Sequence of chain 1.C:
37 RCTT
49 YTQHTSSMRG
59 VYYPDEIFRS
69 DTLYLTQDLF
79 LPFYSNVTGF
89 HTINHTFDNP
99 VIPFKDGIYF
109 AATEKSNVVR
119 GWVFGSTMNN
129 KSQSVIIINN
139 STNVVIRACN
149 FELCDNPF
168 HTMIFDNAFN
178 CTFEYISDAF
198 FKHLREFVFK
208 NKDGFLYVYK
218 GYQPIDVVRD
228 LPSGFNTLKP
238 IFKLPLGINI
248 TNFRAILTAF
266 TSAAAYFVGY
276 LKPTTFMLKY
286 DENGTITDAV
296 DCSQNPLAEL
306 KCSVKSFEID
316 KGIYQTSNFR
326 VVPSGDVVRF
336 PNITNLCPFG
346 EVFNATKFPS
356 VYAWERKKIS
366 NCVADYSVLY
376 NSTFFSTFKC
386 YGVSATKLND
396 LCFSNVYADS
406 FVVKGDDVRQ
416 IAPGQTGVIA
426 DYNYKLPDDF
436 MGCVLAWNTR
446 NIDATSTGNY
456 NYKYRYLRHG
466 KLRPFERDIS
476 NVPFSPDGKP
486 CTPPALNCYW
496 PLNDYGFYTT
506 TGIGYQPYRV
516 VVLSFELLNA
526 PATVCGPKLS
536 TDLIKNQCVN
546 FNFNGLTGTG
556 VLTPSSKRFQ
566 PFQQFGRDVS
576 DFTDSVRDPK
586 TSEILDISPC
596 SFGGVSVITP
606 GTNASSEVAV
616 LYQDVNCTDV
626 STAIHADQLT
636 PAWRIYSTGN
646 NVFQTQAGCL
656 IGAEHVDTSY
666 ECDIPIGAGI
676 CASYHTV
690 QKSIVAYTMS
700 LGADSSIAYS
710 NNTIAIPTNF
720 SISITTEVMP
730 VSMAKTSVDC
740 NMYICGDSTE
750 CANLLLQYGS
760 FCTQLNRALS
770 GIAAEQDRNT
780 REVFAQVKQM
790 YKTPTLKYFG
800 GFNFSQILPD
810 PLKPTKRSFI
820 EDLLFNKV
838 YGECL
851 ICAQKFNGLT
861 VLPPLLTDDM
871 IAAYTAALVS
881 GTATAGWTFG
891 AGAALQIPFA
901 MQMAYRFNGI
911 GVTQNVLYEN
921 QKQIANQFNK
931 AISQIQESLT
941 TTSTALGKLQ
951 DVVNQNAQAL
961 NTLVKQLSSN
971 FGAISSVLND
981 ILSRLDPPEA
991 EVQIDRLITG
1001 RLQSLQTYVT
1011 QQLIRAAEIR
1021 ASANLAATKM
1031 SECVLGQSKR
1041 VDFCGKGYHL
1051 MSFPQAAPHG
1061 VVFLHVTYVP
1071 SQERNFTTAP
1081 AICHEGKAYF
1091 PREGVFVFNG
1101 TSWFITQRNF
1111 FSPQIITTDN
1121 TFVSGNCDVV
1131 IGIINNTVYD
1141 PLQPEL

A small-molecule ligand and the protein it binds are described below.
Small molecule (SMILES): CC(=O)N[C@H]1[C@H](O[C@H]2[C@H](O)[C@@H](NC(C)=O)CO[C@@H]2CO)O[C@H](CO)[C@@H](O[C@@H]2O[C@H](CO)[C@@H](O)[C@H](O[C@H]3O[C@H](CO)[C@@H](O)[C@H](O)[C@@H]3O)[C@@H]2O)[C@@H]1O

Binding-site contacts:
Ligand atom C1 contacts residue PHE1104 of chain 1.C at 4.4 Å (hydrophobic).
Ligand atom C7 contacts residue ASN1099 of chain 1.C at 3.3 Å.
Ligand atom C6 contacts residue PHE1104 of chain 1.C at 3.7 Å (hydrophobic).
Ligand atom C1 contacts residue GLY1100 of chain 1.C at 3.9 Å.
Ligand atom O7 contacts residue ASN1099 of chain 1.C at 3.5 Å (h-bond).
Ligand atom C2 contacts residue GLY1100 of chain 1.C at 4.4 Å.
Ligand atom C8 contacts residue ASN1099 of chain 1.C at 4.4 Å.
Ligand atom C2 contacts residue ASN1099 of chain 1.C at 2.4 Å.
Ligand atom N2 contacts residue GLY1100 of chain 1.C at 3.8 Å.
Ligand atom C8 contacts residue GLY1100 of chain 1.C at 3.7 Å.
Ligand atom O5 contacts residue PHE1104 of chain 1.C at 3.7 Å.
Ligand atom N2 contacts residue ASN1099 of chain 1.C at 2.8 Å (h-bond).
Ligand atom C4 contacts residue ASN1099 of chain 1.C at 4.2 Å.
Ligand atom C3 contacts residue ASN1099 of chain 1.C at 3.6 Å.
Ligand atom O6 contacts residue PRO1113 of chain 1.C at 4.4 Å.
Ligand atom C7 contacts residue GLY1100 of chain 1.C at 4.0 Å.
Ligand atom C1 contacts residue ASN1099 of chain 1.C at 1.4 Å.
Ligand atom C5 contacts residue PHE1104 of chain 1.C at 4.0 Å (hydrophobic).
Ligand atom O6 contacts residue PHE1104 of chain 1.C at 3.5 Å.
Ligand atom O5 contacts residue ASN1099 of chain 1.C at 2.4 Å (h-bond).
Ligand atom C5 contacts residue ASN1099 of chain 1.C at 3.7 Å.